This protein binds this small molecule.
Small molecule (SMILES): CC(=O)N[C@@H]1[C@@H](O)[C@H](O)[C@@H](CO)O[C@H]1O

Sequence of chain 1.A:
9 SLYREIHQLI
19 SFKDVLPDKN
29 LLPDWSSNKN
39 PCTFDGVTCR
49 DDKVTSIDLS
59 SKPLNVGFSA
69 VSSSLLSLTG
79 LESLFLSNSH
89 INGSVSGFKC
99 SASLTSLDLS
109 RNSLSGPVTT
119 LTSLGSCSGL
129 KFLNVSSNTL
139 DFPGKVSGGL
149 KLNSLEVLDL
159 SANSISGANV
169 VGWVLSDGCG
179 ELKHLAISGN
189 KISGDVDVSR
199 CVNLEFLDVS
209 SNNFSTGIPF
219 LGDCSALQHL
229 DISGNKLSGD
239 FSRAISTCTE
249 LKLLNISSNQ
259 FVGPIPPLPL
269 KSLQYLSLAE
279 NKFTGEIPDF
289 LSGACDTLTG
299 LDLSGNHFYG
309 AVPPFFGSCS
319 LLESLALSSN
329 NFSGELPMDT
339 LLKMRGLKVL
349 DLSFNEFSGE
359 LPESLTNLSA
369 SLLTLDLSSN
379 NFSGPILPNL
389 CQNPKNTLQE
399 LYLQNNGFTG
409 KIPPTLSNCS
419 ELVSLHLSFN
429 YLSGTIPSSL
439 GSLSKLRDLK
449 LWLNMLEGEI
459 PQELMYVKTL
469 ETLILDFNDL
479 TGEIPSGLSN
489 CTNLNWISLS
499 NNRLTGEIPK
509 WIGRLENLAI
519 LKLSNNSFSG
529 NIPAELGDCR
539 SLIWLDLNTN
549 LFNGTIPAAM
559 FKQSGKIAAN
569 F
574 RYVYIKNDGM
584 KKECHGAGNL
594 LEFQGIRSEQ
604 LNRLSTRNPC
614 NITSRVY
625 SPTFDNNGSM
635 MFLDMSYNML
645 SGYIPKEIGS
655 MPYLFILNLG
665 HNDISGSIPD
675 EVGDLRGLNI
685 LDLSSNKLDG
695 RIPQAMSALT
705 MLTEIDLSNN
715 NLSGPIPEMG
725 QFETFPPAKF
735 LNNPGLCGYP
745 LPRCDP

Binding-site contacts:
Ligand atom C8 contacts residue ASN90 of chain 1.A at 4.1 Å.
Ligand atom C2 contacts residue ASN90 of chain 1.A at 2.4 Å.
Ligand atom C1 contacts residue ASN90 of chain 1.A at 1.4 Å.
Ligand atom C3 contacts residue ASN90 of chain 1.A at 3.8 Å.
Ligand atom O5 contacts residue ASN90 of chain 1.A at 2.4 Å (h-bond).
Ligand atom C7 contacts residue ASN90 of chain 1.A at 3.2 Å.
Ligand atom C4 contacts residue ASN90 of chain 1.A at 4.2 Å.
Ligand atom C8 contacts residue GLY91 of chain 1.A at 4.0 Å.
Ligand atom N2 contacts residue ASN90 of chain 1.A at 2.8 Å (h-bond).
Ligand atom O7 contacts residue ASN90 of chain 1.A at 3.4 Å (h-bond).
Ligand atom C5 contacts residue ASN90 of chain 1.A at 3.7 Å.